A small-molecule ligand and the protein it binds are described below.
Small molecule (SMILES): NCCCC(=O)O

Binding-site contacts:
Ligand atom C contacts residue THR228 of chain 1.C at 3.9 Å.
Ligand atom CD contacts residue SER182 of chain 1.C at 3.7 Å.
Ligand atom OXT contacts residue PHE231 of chain 1.C at 4.2 Å.
Ligand atom CG contacts residue TYR226 of chain 1.C at 4.0 Å (hydrophobic).
Ligand atom O contacts residue SER153 of chain 1.B at 2.4 Å (h-bond).
Ligand atom N contacts residue SER182 of chain 1.C at 3.9 Å.
Ligand atom C contacts residue ARG89 of chain 1.B at 3.6 Å.
Ligand atom C contacts residue PHE87 of chain 1.B at 4.3 Å (hydrophobic).
Ligand atom N contacts residue TYR226 of chain 1.C at 3.3 Å.
Ligand atom N contacts residue PHE231 of chain 1.C at 4.0 Å.
Ligand atom N contacts residue PHE183 of chain 1.C at 4.3 Å.
Ligand atom OXT contacts residue SER153 of chain 1.B at 3.8 Å.
Ligand atom CG contacts residue PHE231 of chain 1.C at 4.1 Å (hydrophobic).
Ligand atom CD contacts residue TYR226 of chain 1.C at 4.2 Å (hydrophobic).
Ligand atom CB contacts residue PHE231 of chain 1.C at 4.1 Å (hydrophobic).
Ligand atom C contacts residue LEU141 of chain 1.B at 4.2 Å (hydrophobic).
Ligand atom O contacts residue PHE87 of chain 1.B at 3.8 Å.
Ligand atom O contacts residue ARG89 of chain 1.B at 2.9 Å (salt-bridge).
Ligand atom C contacts residue SER153 of chain 1.B at 3.4 Å.
Ligand atom CD contacts residue PHE183 of chain 1.C at 3.4 Å (hydrophobic).
Ligand atom OXT contacts residue THR228 of chain 1.C at 2.8 Å (h-bond).
Ligand atom N contacts residue PHE123 of chain 1.C at 4.0 Å.
Ligand atom CB contacts residue PHE183 of chain 1.C at 3.4 Å (hydrophobic).
Ligand atom OXT contacts residue ARG89 of chain 1.B at 3.9 Å.
Ligand atom N contacts residue PHE87 of chain 1.B at 4.0 Å.
Ligand atom CG contacts residue ARG89 of chain 1.B at 4.2 Å.
Ligand atom CD contacts residue PHE231 of chain 1.C at 3.7 Å (hydrophobic).
Ligand atom CG contacts residue PHE87 of chain 1.B at 3.9 Å (hydrophobic).
Ligand atom N contacts residue GLU181 of chain 1.C at 3.4 Å (salt-bridge).
Ligand atom OXT contacts residue LEU141 of chain 1.B at 3.5 Å.

Sequence of chain 1.B:
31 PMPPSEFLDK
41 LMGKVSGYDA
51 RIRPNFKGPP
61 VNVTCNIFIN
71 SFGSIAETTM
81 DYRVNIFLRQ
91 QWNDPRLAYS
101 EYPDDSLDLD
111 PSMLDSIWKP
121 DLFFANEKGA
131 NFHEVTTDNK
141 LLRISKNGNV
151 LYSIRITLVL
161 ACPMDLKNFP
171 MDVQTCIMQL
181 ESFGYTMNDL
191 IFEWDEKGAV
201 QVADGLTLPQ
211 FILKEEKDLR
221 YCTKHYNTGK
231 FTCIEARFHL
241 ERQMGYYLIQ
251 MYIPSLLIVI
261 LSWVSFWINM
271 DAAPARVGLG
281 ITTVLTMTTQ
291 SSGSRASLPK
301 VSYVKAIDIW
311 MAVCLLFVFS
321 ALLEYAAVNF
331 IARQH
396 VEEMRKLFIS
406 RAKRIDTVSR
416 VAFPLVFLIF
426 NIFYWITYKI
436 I

Sequence of chain 1.C:
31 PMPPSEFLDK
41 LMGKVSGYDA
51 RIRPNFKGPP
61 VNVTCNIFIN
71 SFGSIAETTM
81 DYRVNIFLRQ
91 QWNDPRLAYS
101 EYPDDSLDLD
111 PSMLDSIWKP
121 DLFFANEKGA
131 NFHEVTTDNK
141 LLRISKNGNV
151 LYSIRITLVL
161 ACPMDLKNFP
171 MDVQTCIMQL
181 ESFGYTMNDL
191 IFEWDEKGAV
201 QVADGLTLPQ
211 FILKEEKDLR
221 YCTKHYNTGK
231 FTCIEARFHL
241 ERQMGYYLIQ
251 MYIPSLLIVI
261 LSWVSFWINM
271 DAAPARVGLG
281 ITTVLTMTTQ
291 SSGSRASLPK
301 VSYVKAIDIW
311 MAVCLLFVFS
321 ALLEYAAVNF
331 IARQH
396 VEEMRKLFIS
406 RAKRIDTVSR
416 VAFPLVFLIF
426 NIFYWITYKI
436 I